Sequence of chain 1.C:
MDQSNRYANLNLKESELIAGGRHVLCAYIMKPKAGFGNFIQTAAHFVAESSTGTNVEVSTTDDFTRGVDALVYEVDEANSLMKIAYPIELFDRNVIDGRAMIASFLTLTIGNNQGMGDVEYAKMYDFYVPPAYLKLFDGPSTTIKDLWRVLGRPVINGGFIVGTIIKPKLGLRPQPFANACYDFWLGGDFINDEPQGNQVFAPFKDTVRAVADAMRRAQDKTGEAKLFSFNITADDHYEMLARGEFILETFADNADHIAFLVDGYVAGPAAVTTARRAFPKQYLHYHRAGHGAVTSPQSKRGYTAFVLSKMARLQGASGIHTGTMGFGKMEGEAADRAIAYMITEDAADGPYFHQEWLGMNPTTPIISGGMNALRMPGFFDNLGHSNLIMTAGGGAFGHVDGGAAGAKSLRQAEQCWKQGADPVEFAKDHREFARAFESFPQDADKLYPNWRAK

The small molecule below binds the protein below.
Small molecule (SMILES): O=C(O)[C@@](O)(COP(=O)(O)O)[C@H](O)[C@H](O)COP(=O)(O)O

Sequence of chain 1.D:
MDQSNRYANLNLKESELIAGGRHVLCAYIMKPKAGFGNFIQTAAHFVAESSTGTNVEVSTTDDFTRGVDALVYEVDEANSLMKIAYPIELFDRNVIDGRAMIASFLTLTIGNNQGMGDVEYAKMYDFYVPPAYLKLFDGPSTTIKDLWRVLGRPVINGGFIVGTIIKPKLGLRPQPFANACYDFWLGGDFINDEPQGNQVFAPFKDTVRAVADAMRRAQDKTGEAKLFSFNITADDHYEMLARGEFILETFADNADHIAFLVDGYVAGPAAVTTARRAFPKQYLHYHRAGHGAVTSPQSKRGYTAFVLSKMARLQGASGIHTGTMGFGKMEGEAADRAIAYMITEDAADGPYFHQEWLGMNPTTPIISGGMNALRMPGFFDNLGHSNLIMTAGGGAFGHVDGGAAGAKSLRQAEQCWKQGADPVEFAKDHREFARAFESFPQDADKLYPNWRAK

Binding-site contacts:
Ligand atom O4 contacts residue GLY390 of chain 1.D at 3.0 Å (h-bond).
Ligand atom O6 contacts residue ASP214 of chain 1.D at 3.2 Å (salt-bridge).
Ligand atom C contacts residue ASN132 of chain 1.C at 3.3 Å.
Ligand atom O2P contacts residue GLY414 of chain 1.D at 2.9 Å (h-bond).
Ligand atom C contacts residue LYS187 of chain 1.D at 3.4 Å.
Ligand atom O5P contacts residue HIS342 of chain 1.D at 2.8 Å (h-bond).
Ligand atom C1 contacts residue SER389 of chain 1.D at 3.5 Å.
Ligand atom C3 contacts residue KCX212 of chain 1.D at 3.1 Å.
Ligand atom O6 contacts residue GLU215 of chain 1.D at 3.1 Å (salt-bridge).
Ligand atom O3P contacts residue GLY391 of chain 1.D at 2.7 Å (h-bond).
Ligand atom O6 contacts residue MG1 of chain 1.N at 2.1 Å.
Ligand atom O2 contacts residue ASP214 of chain 1.D at 3.4 Å (salt-bridge).
Ligand atom O3P contacts residue LYS350 of chain 1.D at 2.7 Å (salt-bridge).
Ligand atom O3 contacts residue ASN132 of chain 1.C at 3.0 Å (h-bond).
Ligand atom O7 contacts residue GLU69 of chain 1.C at 3.5 Å (salt-bridge).
Ligand atom C2 contacts residue MG1 of chain 1.N at 2.7 Å.
Ligand atom O5P contacts residue SER389 of chain 1.D at 3.2 Å (h-bond).
Ligand atom O2 contacts residue LYS187 of chain 1.D at 2.9 Å (salt-bridge).
Ligand atom O1P contacts residue THR74 of chain 1.C at 2.8 Å (h-bond).
Ligand atom O6 contacts residue ASN132 of chain 1.C at 2.9 Å (h-bond).
Ligand atom O1 contacts residue LYS187 of chain 1.D at 3.0 Å (salt-bridge).
Ligand atom O3 contacts residue MG1 of chain 1.N at 2.2 Å.
Ligand atom O1P contacts residue LYS187 of chain 1.D at 3.4 Å.
Ligand atom C contacts residue MG1 of chain 1.N at 2.8 Å.
Ligand atom O6P contacts residue ARG309 of chain 1.D at 3.0 Å (salt-bridge).
Ligand atom O4P contacts residue ARG309 of chain 1.D at 3.1 Å (salt-bridge).
Ligand atom O3P contacts residue THR74 of chain 1.C at 3.5 Å (h-bond).
Ligand atom O6 contacts residue LYS187 of chain 1.D at 3.2 Å (salt-bridge).
Ligand atom O2 contacts residue MG1 of chain 1.N at 2.1 Å.
Ligand atom O7 contacts residue LYS350 of chain 1.D at 2.9 Å (salt-bridge).
Ligand atom O2 contacts residue KCX212 of chain 1.D at 3.0 Å (h-bond).
Ligand atom C3 contacts residue MG1 of chain 1.N at 3.0 Å.
Ligand atom O1P contacts residue GLY415 of chain 1.D at 2.9 Å (h-bond).
Ligand atom O3 contacts residue HIS308 of chain 1.D at 2.8 Å (h-bond).
Ligand atom O3 contacts residue KCX212 of chain 1.D at 2.9 Å (h-bond).
Ligand atom C3 contacts residue SER389 of chain 1.D at 3.6 Å.
Ligand atom O6 contacts residue LYS189 of chain 1.D at 2.7 Å (salt-bridge).
Ligand atom O4 contacts residue SER389 of chain 1.D at 3.0 Å (h-bond).
Ligand atom O2 contacts residue ILE185 of chain 1.D at 3.5 Å.
Ligand atom O3 contacts residue GLU215 of chain 1.D at 2.9 Å (salt-bridge).